Sequence of chain 1.B:
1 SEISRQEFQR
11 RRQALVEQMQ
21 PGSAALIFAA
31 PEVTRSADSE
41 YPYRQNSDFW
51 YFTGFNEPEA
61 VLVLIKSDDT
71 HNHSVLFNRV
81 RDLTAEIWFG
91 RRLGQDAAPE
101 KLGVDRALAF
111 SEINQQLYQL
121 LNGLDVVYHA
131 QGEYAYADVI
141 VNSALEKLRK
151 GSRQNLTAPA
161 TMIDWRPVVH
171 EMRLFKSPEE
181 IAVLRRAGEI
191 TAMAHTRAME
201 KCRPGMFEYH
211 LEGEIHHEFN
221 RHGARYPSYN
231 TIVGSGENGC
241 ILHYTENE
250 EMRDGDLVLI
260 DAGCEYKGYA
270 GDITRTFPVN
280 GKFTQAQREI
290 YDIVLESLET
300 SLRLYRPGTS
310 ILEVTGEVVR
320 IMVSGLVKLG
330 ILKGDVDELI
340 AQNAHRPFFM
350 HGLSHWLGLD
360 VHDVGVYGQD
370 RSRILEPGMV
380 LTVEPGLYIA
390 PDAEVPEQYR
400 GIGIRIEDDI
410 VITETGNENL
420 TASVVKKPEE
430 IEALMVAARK

The protein below binds the small molecule below.
Small molecule (SMILES): CC(C)C[C@H](NC(=O)[C@@H]1CCCN1)C(=O)O

Sequence of chain 1.A:
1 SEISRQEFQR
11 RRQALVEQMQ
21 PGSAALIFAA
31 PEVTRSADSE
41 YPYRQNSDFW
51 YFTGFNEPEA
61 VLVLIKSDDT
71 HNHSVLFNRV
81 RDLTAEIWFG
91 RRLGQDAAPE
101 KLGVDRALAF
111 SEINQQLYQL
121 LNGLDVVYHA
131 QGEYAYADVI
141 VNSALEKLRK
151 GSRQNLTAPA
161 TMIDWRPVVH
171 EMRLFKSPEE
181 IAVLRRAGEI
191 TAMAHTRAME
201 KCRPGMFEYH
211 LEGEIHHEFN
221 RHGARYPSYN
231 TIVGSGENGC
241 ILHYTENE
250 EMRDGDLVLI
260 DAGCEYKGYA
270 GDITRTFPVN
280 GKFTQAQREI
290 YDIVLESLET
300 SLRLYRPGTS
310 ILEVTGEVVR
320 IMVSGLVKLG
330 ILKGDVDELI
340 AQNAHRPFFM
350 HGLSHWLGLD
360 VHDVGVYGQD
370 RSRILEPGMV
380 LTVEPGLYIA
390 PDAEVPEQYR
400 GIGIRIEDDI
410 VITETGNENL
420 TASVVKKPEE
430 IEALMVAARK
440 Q

Sequence of chain 2.B:
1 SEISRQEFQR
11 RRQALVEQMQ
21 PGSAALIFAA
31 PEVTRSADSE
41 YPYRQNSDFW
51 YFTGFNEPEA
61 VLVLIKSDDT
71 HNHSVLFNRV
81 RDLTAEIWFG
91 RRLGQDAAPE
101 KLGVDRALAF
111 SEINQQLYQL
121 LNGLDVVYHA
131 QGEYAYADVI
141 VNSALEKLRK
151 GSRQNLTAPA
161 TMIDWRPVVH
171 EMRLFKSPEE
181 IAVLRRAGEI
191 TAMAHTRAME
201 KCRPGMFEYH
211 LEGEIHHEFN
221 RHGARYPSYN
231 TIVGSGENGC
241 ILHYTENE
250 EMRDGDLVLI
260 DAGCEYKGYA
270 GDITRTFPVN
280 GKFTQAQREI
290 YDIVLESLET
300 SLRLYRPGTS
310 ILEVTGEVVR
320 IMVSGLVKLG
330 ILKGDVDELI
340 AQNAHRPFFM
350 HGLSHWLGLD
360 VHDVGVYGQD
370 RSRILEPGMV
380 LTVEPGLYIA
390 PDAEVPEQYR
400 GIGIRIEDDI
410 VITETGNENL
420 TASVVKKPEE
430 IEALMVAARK

Binding-site contacts:
Ligand atom CG contacts residue ARG370 of chain 1.B at 4.1 Å.
Ligand atom CG contacts residue ARG153 of chain 2.B at 3.9 Å.
Ligand atom CG contacts residue GLU383 of chain 1.B at 3.6 Å.
Ligand atom N contacts residue HIS243 of chain 1.B at 3.6 Å.
Ligand atom O contacts residue GLY351 of chain 1.B at 3.6 Å.
Ligand atom CA contacts residue GLU383 of chain 1.B at 3.4 Å.
Ligand atom CG contacts residue HIS350 of chain 1.B at 4.0 Å.
Ligand atom OXT contacts residue GLY351 of chain 1.B at 2.7 Å (h-bond).
Ligand atom OXT contacts residue ARG370 of chain 1.B at 3.1 Å (salt-bridge).
Ligand atom O contacts residue HIS361 of chain 1.B at 3.6 Å.
Ligand atom CD contacts residue LEU242 of chain 1.B at 4.3 Å (hydrophobic).
Ligand atom C contacts residue HIS350 of chain 1.B at 4.1 Å.
Ligand atom O contacts residue HIS243 of chain 1.B at 3.4 Å (h-bond).
Ligand atom CG contacts residue ARG404 of chain 1.B at 3.4 Å.
Ligand atom CD contacts residue ASP260 of chain 1.B at 4.0 Å.
Ligand atom C contacts residue ARG153 of chain 2.B at 4.1 Å.
Ligand atom CD2 contacts residue HIS354 of chain 1.B at 3.7 Å.
Ligand atom CB contacts residue HIS354 of chain 1.B at 4.0 Å.
Ligand atom OXT contacts residue HIS350 of chain 1.B at 3.9 Å.
Ligand atom CD contacts residue HIS243 of chain 1.B at 3.5 Å.
Ligand atom O contacts residue TRP88 of chain 1.A at 3.6 Å.
Ligand atom CD contacts residue GLU383 of chain 1.B at 4.1 Å.
Ligand atom C contacts residue GLY351 of chain 1.B at 3.6 Å.
Ligand atom CB contacts residue HIS361 of chain 1.B at 4.2 Å.
Ligand atom N contacts residue HIS354 of chain 1.B at 4.2 Å.
Ligand atom O contacts residue ARG370 of chain 1.B at 3.5 Å (salt-bridge).
Ligand atom CD2 contacts residue TYR366 of chain 1.B at 3.7 Å (hydrophobic).
Ligand atom O contacts residue TRP88 of chain 1.A at 4.1 Å.
Ligand atom O contacts residue HIS350 of chain 1.B at 4.0 Å.
Ligand atom N contacts residue HIS361 of chain 1.B at 4.3 Å.
Ligand atom CD1 contacts residue HIS361 of chain 1.B at 3.7 Å.
Ligand atom C contacts residue ARG370 of chain 1.B at 3.5 Å.
Ligand atom CB contacts residue ARG370 of chain 1.B at 4.0 Å.
Ligand atom C contacts residue HIS361 of chain 1.B at 3.9 Å.
Ligand atom CB contacts residue HIS350 of chain 1.B at 3.5 Å.
Ligand atom CD contacts residue ARG404 of chain 1.B at 3.7 Å.
Ligand atom N contacts residue GLU383 of chain 1.B at 3.6 Å.
Ligand atom CD2 contacts residue ARG370 of chain 1.B at 3.8 Å.
Ligand atom CB contacts residue GLU383 of chain 1.B at 3.7 Å.
Ligand atom O contacts residue ARG153 of chain 2.B at 3.4 Å (salt-bridge).